Binding-site contacts:
Ligand atom N2 contacts residue ASN271 of chain 1.J at 3.0 Å (h-bond).
Ligand atom C5 contacts residue ASN271 of chain 1.J at 3.6 Å.
Ligand atom O5 contacts residue ASN271 of chain 1.J at 2.3 Å (h-bond).
Ligand atom C2 contacts residue ASN271 of chain 1.J at 2.5 Å.
Ligand atom O5 contacts residue ILE292 of chain 1.J at 4.3 Å.
Ligand atom C7 contacts residue ASN271 of chain 1.J at 4.0 Å.
Ligand atom C6 contacts residue ILE292 of chain 1.J at 3.8 Å (hydrophobic).
Ligand atom C4 contacts residue ASN271 of chain 1.J at 4.2 Å.
Ligand atom O6 contacts residue ILE292 of chain 1.J at 3.8 Å.
Ligand atom C1 contacts residue ASN271 of chain 1.J at 1.4 Å.
Ligand atom C8 contacts residue VAL410 of chain 1.J at 3.9 Å (hydrophobic).
Ligand atom C3 contacts residue ASN271 of chain 1.J at 3.8 Å.

Sequence of chain 1.J:
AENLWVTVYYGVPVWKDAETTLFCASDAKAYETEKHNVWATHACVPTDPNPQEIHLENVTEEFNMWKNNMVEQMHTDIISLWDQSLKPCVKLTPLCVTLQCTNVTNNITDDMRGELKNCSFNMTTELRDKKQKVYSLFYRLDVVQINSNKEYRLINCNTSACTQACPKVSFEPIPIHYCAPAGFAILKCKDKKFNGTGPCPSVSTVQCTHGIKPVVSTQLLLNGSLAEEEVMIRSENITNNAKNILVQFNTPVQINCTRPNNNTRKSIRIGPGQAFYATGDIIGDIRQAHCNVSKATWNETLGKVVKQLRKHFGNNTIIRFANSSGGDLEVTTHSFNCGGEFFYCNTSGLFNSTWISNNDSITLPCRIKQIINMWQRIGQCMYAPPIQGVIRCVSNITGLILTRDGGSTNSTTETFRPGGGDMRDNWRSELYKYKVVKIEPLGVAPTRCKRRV

A small-molecule ligand and the protein it binds are described below.
Small molecule (SMILES): CC(=O)N[C@H]1[C@H](O[C@H]2[C@H](O)[C@@H](NC(C)=O)CO[C@@H]2CO)O[C@H](CO)[C@@H](O)[C@@H]1O